The small molecule below binds the protein below.
Small molecule (SMILES): NC(=O)C(=O)O

Sequence of chain 2.A:
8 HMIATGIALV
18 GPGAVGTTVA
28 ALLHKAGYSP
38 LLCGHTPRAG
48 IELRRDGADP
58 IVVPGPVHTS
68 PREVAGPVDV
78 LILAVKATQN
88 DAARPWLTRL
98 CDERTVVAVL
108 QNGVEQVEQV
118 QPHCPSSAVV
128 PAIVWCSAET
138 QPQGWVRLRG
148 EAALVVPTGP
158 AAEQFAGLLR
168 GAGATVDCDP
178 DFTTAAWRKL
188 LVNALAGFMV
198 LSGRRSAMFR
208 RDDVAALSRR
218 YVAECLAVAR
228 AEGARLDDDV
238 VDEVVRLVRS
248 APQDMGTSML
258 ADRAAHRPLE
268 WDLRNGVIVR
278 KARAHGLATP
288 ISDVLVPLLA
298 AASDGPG

Binding-site contacts:
Ligand atom O3 contacts residue ASN190 of chain 2.A at 3.8 Å.
Ligand atom C1 contacts residue NAP1 of chain 2.B at 3.1 Å.
Ligand atom C1 contacts residue CYS133 of chain 2.A at 4.1 Å (hydrophobic).
Ligand atom C1 contacts residue ASN190 of chain 2.A at 3.7 Å.
Ligand atom C2 contacts residue THR254 of chain 2.A at 3.6 Å.
Ligand atom C2 contacts residue ASN190 of chain 2.A at 4.0 Å.
Ligand atom C2 contacts residue NAP1 of chain 2.B at 3.4 Å.
Ligand atom O2 contacts residue SER255 of chain 2.A at 2.8 Å (h-bond).
Ligand atom O3 contacts residue ASN109 of chain 2.A at 3.1 Å (h-bond).
Ligand atom C1 contacts residue ASN109 of chain 2.A at 3.8 Å.
Ligand atom O2 contacts residue THR254 of chain 2.A at 3.5 Å (h-bond).
Ligand atom O3 contacts residue NAP1 of chain 2.B at 3.7 Å.
Ligand atom C2 contacts residue SER255 of chain 2.A at 3.5 Å.
Ligand atom N1 contacts residue CYS133 of chain 2.A at 3.0 Å (h-bond).
Ligand atom O3 contacts residue ARG271 of chain 2.A at 2.9 Å (salt-bridge).
Ligand atom C1 contacts residue LYS186 of chain 2.A at 3.9 Å.
Ligand atom C2 contacts residue ARG271 of chain 2.A at 3.9 Å.
Ligand atom N1 contacts residue NAP1 of chain 2.B at 3.2 Å.
Ligand atom O3 contacts residue SER255 of chain 2.A at 2.7 Å (h-bond).
Ligand atom N1 contacts residue LYS186 of chain 2.A at 4.3 Å.
Ligand atom O1 contacts residue LYS186 of chain 2.A at 2.7 Å (salt-bridge).
Ligand atom O1 contacts residue ASN109 of chain 2.A at 3.0 Å (h-bond).
Ligand atom O1 contacts residue ASN190 of chain 2.A at 3.0 Å (h-bond).
Ligand atom O1 contacts residue NAP1 of chain 2.B at 3.2 Å.
Ligand atom O2 contacts residue NAP1 of chain 2.B at 3.5 Å.
Ligand atom C2 contacts residue ASN109 of chain 2.A at 3.9 Å.
Ligand atom O3 contacts residue THR254 of chain 2.A at 3.7 Å.